This protein binds this small molecule.
Small molecule (SMILES): CC(=O)N[C@H]1[C@H](O[C@H]2[C@H](O)[C@@H](NC(C)=O)CO[C@@H]2CO)O[C@H](CO)[C@@H](O[C@@H]2O[C@H](CO[C@H]3O[C@H](CO[C@H]4O[C@H](CO)[C@@H](O)[C@H](O)[C@@H]4O)[C@@H](O)[C@H](O[C@H]4O[C@H](CO)[C@@H](O)[C@H](O)[C@@H]4O)[C@@H]3O)[C@@H](O)[C@H](O[C@H]3O[C@H](CO)[C@@H](O)[C@H](O)[C@@H]3O)[C@@H]2O)[C@@H]1O

Binding-site contacts:
Ligand atom C5 contacts residue ASN296 of chain 1.D at 3.7 Å.
Ligand atom N2 contacts residue ASN296 of chain 1.D at 2.8 Å (h-bond).
Ligand atom C1 contacts residue ILE317 of chain 1.D at 3.9 Å (hydrophobic).
Ligand atom C6 contacts residue ILE317 of chain 1.D at 4.2 Å (hydrophobic).
Ligand atom O6 contacts residue ILE317 of chain 1.D at 4.2 Å.
Ligand atom O5 contacts residue ASN296 of chain 1.D at 2.4 Å (h-bond).
Ligand atom C8 contacts residue ASN296 of chain 1.D at 3.1 Å.
Ligand atom C7 contacts residue VAL435 of chain 1.D at 4.5 Å (hydrophobic).
Ligand atom C7 contacts residue ASN296 of chain 1.D at 3.2 Å.
Ligand atom C2 contacts residue ASN296 of chain 1.D at 2.4 Å.
Ligand atom O7 contacts residue ASN296 of chain 1.D at 4.1 Å.
Ligand atom O5 contacts residue ILE317 of chain 1.D at 3.5 Å.
Ligand atom C1 contacts residue ASN296 of chain 1.D at 1.4 Å.
Ligand atom O7 contacts residue VAL435 of chain 1.D at 3.9 Å.
Ligand atom C3 contacts residue ASN296 of chain 1.D at 3.8 Å.
Ligand atom C4 contacts residue ASN296 of chain 1.D at 4.2 Å.

Sequence of chain 1.D:
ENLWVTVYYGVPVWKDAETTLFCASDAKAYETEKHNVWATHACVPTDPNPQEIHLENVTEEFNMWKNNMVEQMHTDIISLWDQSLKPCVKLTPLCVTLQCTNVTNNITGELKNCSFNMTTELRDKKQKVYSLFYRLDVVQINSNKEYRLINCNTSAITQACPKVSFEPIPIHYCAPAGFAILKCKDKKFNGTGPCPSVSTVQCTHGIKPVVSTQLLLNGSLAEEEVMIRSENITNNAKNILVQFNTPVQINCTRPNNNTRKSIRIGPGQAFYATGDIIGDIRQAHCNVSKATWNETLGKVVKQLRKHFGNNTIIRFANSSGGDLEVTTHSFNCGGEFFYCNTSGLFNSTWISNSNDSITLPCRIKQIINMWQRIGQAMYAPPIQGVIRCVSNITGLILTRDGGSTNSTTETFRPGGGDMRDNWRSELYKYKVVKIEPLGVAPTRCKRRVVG